This protein binds this small molecule.
Small molecule (SMILES): C[C@H]1C=C2C=C[C@H](C)[C@H](CC[C@@H](O)C[C@@H](O)CC(=O)O)[C@H]2[C@@H](O)C1

Sequence of chain 1.A:
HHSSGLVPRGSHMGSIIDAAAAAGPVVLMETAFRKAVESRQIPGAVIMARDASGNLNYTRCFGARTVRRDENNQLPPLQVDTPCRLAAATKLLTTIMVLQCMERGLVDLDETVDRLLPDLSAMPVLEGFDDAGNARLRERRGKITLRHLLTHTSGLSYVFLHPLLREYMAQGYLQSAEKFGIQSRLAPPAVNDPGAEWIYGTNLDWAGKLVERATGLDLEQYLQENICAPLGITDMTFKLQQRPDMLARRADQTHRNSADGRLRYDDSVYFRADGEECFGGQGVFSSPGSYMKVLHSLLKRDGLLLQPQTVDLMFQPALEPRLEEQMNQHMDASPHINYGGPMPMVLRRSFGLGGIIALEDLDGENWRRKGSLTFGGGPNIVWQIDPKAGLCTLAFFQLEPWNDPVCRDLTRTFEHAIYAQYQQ

Binding-site contacts:
Ligand atom C7 contacts residue GLY384 of chain 1.A at 4.1 Å.
Ligand atom C13 contacts residue PHE167 of chain 1.A at 4.2 Å (hydrophobic).
Ligand atom C8 contacts residue GLY385 of chain 1.A at 3.8 Å.
Ligand atom C12 contacts residue GLU407 of chain 1.A at 3.9 Å.
Ligand atom C8 contacts residue GLY384 of chain 1.A at 4.2 Å.
Ligand atom C4 contacts residue TYR207 of chain 1.A at 3.5 Å (hydrophobic).
Ligand atom C3 contacts residue LEU168 of chain 1.A at 4.0 Å (hydrophobic).
Ligand atom C4 contacts residue TYR346 of chain 1.A at 4.0 Å (hydrophobic).
Ligand atom O16 contacts residue ARG192 of chain 1.A at 3.4 Å (salt-bridge).
Ligand atom C6M contacts residue PHE382 of chain 1.A at 3.2 Å (hydrophobic).
Ligand atom C5 contacts residue TYR346 of chain 1.A at 4.0 Å (hydrophobic).
Ligand atom C4 contacts residue ILE344 of chain 1.A at 3.6 Å (hydrophobic).
Ligand atom C3 contacts residue TYR207 of chain 1.A at 4.0 Å (hydrophobic).
Ligand atom C6M contacts residue TYR346 of chain 1.A at 4.0 Å (hydrophobic).
Ligand atom C7 contacts residue GLY385 of chain 1.A at 4.2 Å.
Ligand atom C4A contacts residue TYR207 of chain 1.A at 3.8 Å (hydrophobic).
Ligand atom O16 contacts residue PHE167 of chain 1.A at 3.7 Å.
Ligand atom O8 contacts residue GLY385 of chain 1.A at 4.1 Å.
Ligand atom O8 contacts residue TYR207 of chain 1.A at 2.9 Å (h-bond).
Ligand atom C5 contacts residue TYR207 of chain 1.A at 4.0 Å (hydrophobic).
Ligand atom C2M contacts residue TRP409 of chain 1.A at 3.8 Å (hydrophobic).
Ligand atom C8A contacts residue TRP409 of chain 1.A at 3.9 Å (hydrophobic).
Ligand atom C15 contacts residue PHE167 of chain 1.A at 4.2 Å (hydrophobic).
Ligand atom C7 contacts residue TRP409 of chain 1.A at 3.8 Å (hydrophobic).
Ligand atom C9 contacts residue GLY385 of chain 1.A at 4.1 Å.
Ligand atom C6 contacts residue TRP409 of chain 1.A at 3.8 Å (hydrophobic).
Ligand atom C10 contacts residue PHE167 of chain 1.A at 4.0 Å (hydrophobic).
Ligand atom C8 contacts residue TRP409 of chain 1.A at 4.2 Å (hydrophobic).
Ligand atom O11 contacts residue GLU407 of chain 1.A at 2.5 Å (salt-bridge).
Ligand atom C3 contacts residue ILE344 of chain 1.A at 3.6 Å (hydrophobic).
Ligand atom C9 contacts residue TRP409 of chain 1.A at 3.9 Å (hydrophobic).
Ligand atom O8 contacts residue ALA95 of chain 1.A at 3.4 Å.
Ligand atom O11 contacts residue GLY385 of chain 1.A at 3.8 Å.
Ligand atom C7 contacts residue GLY383 of chain 1.A at 4.0 Å.
Ligand atom C8 contacts residue TYR207 of chain 1.A at 4.2 Å (hydrophobic).
Ligand atom C11 contacts residue GLU407 of chain 1.A at 3.6 Å.
Ligand atom O11 contacts residue TRP409 of chain 1.A at 3.8 Å.
Ligand atom C2 contacts residue PHE167 of chain 1.A at 3.9 Å (hydrophobic).
Ligand atom C6M contacts residue GLY383 of chain 1.A at 3.8 Å.
Ligand atom C6 contacts residue TYR346 of chain 1.A at 4.2 Å (hydrophobic).